A protein and the small-molecule ligand that binds it are described below.
Small molecule (SMILES): O=C(O)CC(=O)Cl

Sequence of chain 3.E:
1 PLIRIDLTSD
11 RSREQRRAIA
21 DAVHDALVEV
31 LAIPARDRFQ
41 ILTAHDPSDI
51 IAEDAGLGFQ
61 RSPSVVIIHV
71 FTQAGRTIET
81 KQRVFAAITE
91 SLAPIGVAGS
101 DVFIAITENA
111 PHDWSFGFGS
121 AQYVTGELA

Binding-site contacts:
Ligand atom OAI contacts residue ASP37 of chain 3.E at 2.9 Å (salt-bridge).
Ligand atom CAJ contacts residue PRO1 of chain 3.E at 2.7 Å (hydrophobic).
Ligand atom OAL contacts residue GLN73 of chain 3.E at 2.8 Å (h-bond).
Ligand atom CAJ contacts residue LEU2 of chain 3.E at 4.5 Å (hydrophobic).
Ligand atom CAH contacts residue ASP37 of chain 3.E at 3.8 Å.
Ligand atom OAM contacts residue PHE71 of chain 3.E at 4.3 Å.
Ligand atom CAK contacts residue TYR123 of chain 3.E at 3.8 Å (hydrophobic).
Ligand atom OAL contacts residue TRP114 of chain 3.E at 3.5 Å (h-bond).
Ligand atom OAM contacts residue GLN73 of chain 3.E at 2.9 Å (h-bond).
Ligand atom CAH contacts residue TYR123 of chain 3.E at 4.2 Å (hydrophobic).
Ligand atom OAL contacts residue TYR123 of chain 3.E at 3.0 Å (h-bond).
Ligand atom OAM contacts residue THR72 of chain 3.E at 3.0 Å (h-bond).
Ligand atom OAL contacts residue PRO1 of chain 3.E at 4.5 Å.
Ligand atom CAK contacts residue THR72 of chain 3.E at 4.2 Å.
Ligand atom CAK contacts residue PRO1 of chain 3.E at 3.5 Å (hydrophobic).
Ligand atom CAJ contacts residue TRP114 of chain 3.E at 3.4 Å (hydrophobic).
Ligand atom CAJ contacts residue PHE116 of chain 3.E at 4.4 Å (hydrophobic).
Ligand atom OAM contacts residue PRO1 of chain 3.E at 3.6 Å.
Ligand atom OAI contacts residue TYR123 of chain 3.E at 3.5 Å (h-bond).
Ligand atom CAK contacts residue GLN73 of chain 3.E at 3.8 Å.
Ligand atom OAI contacts residue PRO1 of chain 3.E at 1.9 Å (h-bond).
Ligand atom OAM contacts residue TRP114 of chain 3.E at 3.7 Å.
Ligand atom OAI contacts residue PHE116 of chain 3.E at 4.3 Å.
Ligand atom CAK contacts residue TRP114 of chain 3.E at 3.4 Å (hydrophobic).
Ligand atom CAH contacts residue PRO1 of chain 3.E at 1.3 Å (hydrophobic).
Ligand atom CAH contacts residue LEU2 of chain 3.E at 4.2 Å (hydrophobic).
Ligand atom CAJ contacts residue TYR123 of chain 3.E at 4.1 Å (hydrophobic).